Sequence of chain 12.A:
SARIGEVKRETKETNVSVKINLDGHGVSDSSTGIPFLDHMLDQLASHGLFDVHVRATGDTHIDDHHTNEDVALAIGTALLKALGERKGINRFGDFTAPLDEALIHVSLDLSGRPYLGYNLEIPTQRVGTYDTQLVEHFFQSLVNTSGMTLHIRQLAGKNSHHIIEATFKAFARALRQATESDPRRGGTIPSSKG

Sequence of chain 11.A:
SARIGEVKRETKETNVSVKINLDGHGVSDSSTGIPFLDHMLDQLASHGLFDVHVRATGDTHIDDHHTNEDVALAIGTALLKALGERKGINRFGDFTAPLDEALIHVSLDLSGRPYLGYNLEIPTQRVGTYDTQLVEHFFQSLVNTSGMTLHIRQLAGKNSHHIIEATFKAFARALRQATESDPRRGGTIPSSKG

Sequence of chain 20.A:
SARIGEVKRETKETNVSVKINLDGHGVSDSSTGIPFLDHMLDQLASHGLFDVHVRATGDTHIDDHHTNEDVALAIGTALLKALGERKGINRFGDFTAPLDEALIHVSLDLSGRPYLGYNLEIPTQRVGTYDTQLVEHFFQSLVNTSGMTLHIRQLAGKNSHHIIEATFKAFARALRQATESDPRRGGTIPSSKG

Binding-site contacts:
Ligand atom C5 contacts residue 5LD1 of chain 12.E at 0.3 Å.
Ligand atom N1 contacts residue GLU171 of chain 11.A at 3.1 Å (salt-bridge).
Ligand atom O13 contacts residue 5LD1 of chain 12.E at 0.7 Å (h-bond).
Ligand atom C6 contacts residue 5LD1 of chain 12.E at 1.4 Å.
Ligand atom O13 contacts residue MN1 of chain 12.B at 2.4 Å.
Ligand atom N1 contacts residue HIS72 of chain 20.A at 3.3 Å (h-bond).
Ligand atom O10 contacts residue ARG119 of chain 12.A at 3.0 Å (salt-bridge).
Ligand atom N4 contacts residue HIS71 of chain 20.A at 3.0 Å (h-bond).
Ligand atom N1 contacts residue HIS167 of chain 11.A at 3.1 Å (h-bond).
Ligand atom C3 contacts residue MN1 of chain 12.C at 3.2 Å.
Ligand atom C5 contacts residue HIS167 of chain 11.A at 3.3 Å.
Ligand atom N4 contacts residue 5LD1 of chain 12.E at 0.1 Å (h-bond).
Ligand atom C5 contacts residue MN1 of chain 12.B at 3.3 Å.
Ligand atom O11 contacts residue LYS199 of chain 12.A at 2.6 Å (salt-bridge).
Ligand atom O12 contacts residue SER197 of chain 12.A at 2.6 Å (h-bond).
Ligand atom O12 contacts residue ARG97 of chain 12.A at 2.8 Å (salt-bridge).
Ligand atom O11 contacts residue ARG119 of chain 12.A at 2.9 Å (salt-bridge).
Ligand atom O13 contacts residue GLU19 of chain 20.A at 2.7 Å (salt-bridge).
Ligand atom N1 contacts residue MN1 of chain 12.B at 2.2 Å.
Ligand atom P9 contacts residue 5LD1 of chain 12.E at 0.2 Å.
Ligand atom O11 contacts residue 5LD1 of chain 12.E at 0.1 Å (h-bond).
Ligand atom O13 contacts residue HIS72 of chain 20.A at 3.2 Å (h-bond).
Ligand atom N2 contacts residue MN1 of chain 12.B at 3.3 Å.
Ligand atom N2 contacts residue 5LD1 of chain 12.E at 0.8 Å (h-bond).
Ligand atom C7 contacts residue GLU19 of chain 20.A at 3.4 Å.
Ligand atom O10 contacts residue LYS175 of chain 11.A at 2.8 Å (salt-bridge).
Ligand atom O10 contacts residue ARG97 of chain 12.A at 2.8 Å (salt-bridge).
Ligand atom N4 contacts residue GLU75 of chain 20.A at 3.1 Å (salt-bridge).
Ligand atom N4 contacts residue HIS168 of chain 11.A at 3.3 Å (h-bond).
Ligand atom C8 contacts residue 5LD1 of chain 12.E at 0.3 Å.
Ligand atom N4 contacts residue MN1 of chain 12.C at 2.2 Å.
Ligand atom O13 contacts residue GLU171 of chain 11.A at 3.4 Å (salt-bridge).
Ligand atom O10 contacts residue 5LD1 of chain 12.E at 0.5 Å (h-bond).
Ligand atom C6 contacts residue GLU171 of chain 11.A at 3.2 Å.
Ligand atom C3 contacts residue 5LD1 of chain 12.E at 0.6 Å.
Ligand atom C7 contacts residue 5LD1 of chain 12.E at 0.5 Å.
Ligand atom N1 contacts residue 5LD1 of chain 12.E at 0.4 Å (h-bond).
Ligand atom O12 contacts residue 5LD1 of chain 12.E at 0.3 Å (h-bond).
Ligand atom C5 contacts residue MN1 of chain 12.C at 3.2 Å.
Ligand atom C5 contacts residue HIS71 of chain 20.A at 3.1 Å.

A protein and the small-molecule ligand that binds it are described below.
Small molecule (SMILES): O=P(O)(O)C[C@@H](O)Cn1cncn1